Binding-site contacts:
Ligand atom C6 contacts residue MET163 of chain 1.A at 3.7 Å (hydrophobic).
Ligand atom N4 contacts residue VAL66 of chain 1.A at 3.6 Å.
Ligand atom C11 contacts residue GLU114 of chain 1.A at 3.1 Å.
Ligand atom C7 contacts residue VAL116 of chain 1.A at 3.6 Å (hydrophobic).
Ligand atom O contacts residue LYS68 of chain 1.A at 3.7 Å.
Ligand atom C18 contacts residue VAL53 of chain 1.A at 3.8 Å (hydrophobic).
Ligand atom C9 contacts residue ASN118 of chain 1.A at 3.5 Å.
Ligand atom C9 contacts residue VAL116 of chain 1.A at 3.5 Å (hydrophobic).
Ligand atom C21 contacts residue SO41 of chain 1.H at 3.4 Å.
Ligand atom C15 contacts residue VAL53 of chain 1.A at 3.5 Å (hydrophobic).
Ligand atom C17 contacts residue VAL53 of chain 1.A at 3.5 Å (hydrophobic).
Ligand atom C1 contacts residue LYS68 of chain 1.A at 3.7 Å.
Ligand atom C11 contacts residue ILE95 of chain 1.A at 3.8 Å (hydrophobic).
Ligand atom C3 contacts residue VAL53 of chain 1.A at 3.7 Å (hydrophobic).
Ligand atom C8 contacts residue VAL116 of chain 1.A at 3.4 Å (hydrophobic).
Ligand atom C14 contacts residue VAL66 of chain 1.A at 3.8 Å (hydrophobic).
Ligand atom C7 contacts residue MET163 of chain 1.A at 3.6 Å (hydrophobic).
Ligand atom O contacts residue ASP175 of chain 1.A at 3.3 Å.
Ligand atom N7 contacts residue EDO1 of chain 1.N at 3.5 Å.
Ligand atom N7 contacts residue SO41 of chain 1.H at 3.1 Å (h-bond).
Ligand atom C2 contacts residue VAL53 of chain 1.A at 3.5 Å (hydrophobic).
Ligand atom C2 contacts residue EDO1 of chain 1.N at 3.6 Å.
Ligand atom N3 contacts residue VAL66 of chain 1.A at 3.6 Å.
Ligand atom C8 contacts residue ASN118 of chain 1.A at 3.8 Å.
Ligand atom C21 contacts residue ARG47 of chain 1.A at 3.8 Å.
Ligand atom C19 contacts residue VAL53 of chain 1.A at 3.6 Å (hydrophobic).
Ligand atom N4 contacts residue VAL116 of chain 1.A at 2.9 Å (h-bond).
Ligand atom N5 contacts residue PHE113 of chain 1.A at 3.6 Å.
Ligand atom C16 contacts residue VAL53 of chain 1.A at 3.7 Å (hydrophobic).
Ligand atom C contacts residue VAL53 of chain 1.A at 3.7 Å (hydrophobic).
Ligand atom N3 contacts residue MET163 of chain 1.A at 3.7 Å.
Ligand atom N5 contacts residue ILE95 of chain 1.A at 3.7 Å.
Ligand atom N2 contacts residue VAL116 of chain 1.A at 2.6 Å (h-bond).
Ligand atom C11 contacts residue VAL116 of chain 1.A at 3.5 Å (hydrophobic).
Ligand atom N contacts residue VAL53 of chain 1.A at 3.6 Å.
Ligand atom C19 contacts residue SER51 of chain 1.A at 3.2 Å.
Ligand atom C11 contacts residue VAL66 of chain 1.A at 3.8 Å (hydrophobic).
Ligand atom C10 contacts residue HIS115 of chain 1.A at 3.6 Å.
Ligand atom C4 contacts residue VAL53 of chain 1.A at 3.5 Å (hydrophobic).
Ligand atom C16 contacts residue EDO1 of chain 1.N at 3.7 Å.

Sequence of chain 1.A:
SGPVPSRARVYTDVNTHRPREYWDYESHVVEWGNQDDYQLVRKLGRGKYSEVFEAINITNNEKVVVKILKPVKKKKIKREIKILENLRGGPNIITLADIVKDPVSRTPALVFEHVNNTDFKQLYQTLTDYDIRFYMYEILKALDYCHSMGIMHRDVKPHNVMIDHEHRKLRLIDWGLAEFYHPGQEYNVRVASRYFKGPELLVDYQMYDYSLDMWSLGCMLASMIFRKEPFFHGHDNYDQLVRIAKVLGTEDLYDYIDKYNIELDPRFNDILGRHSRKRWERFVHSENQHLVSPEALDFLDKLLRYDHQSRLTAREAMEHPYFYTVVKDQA

A small-molecule ligand and the protein it binds are described below.
Small molecule (SMILES): CC(=O)Nc1cc(Nc2cc(NC3CC3)n3ncc(C#N)c3n2)ccc1[C@@H]1C[C@H]1CN